Binding-site contacts:
Ligand atom C contacts residue TRP33 of chain 1.E at 3.5 Å (hydrophobic).
Ligand atom OE2 contacts residue TYR237 of chain 1.E at 3.6 Å.
Ligand atom OG contacts residue TYR239 of chain 1.E at 2.7 Å (h-bond).
Ligand atom C contacts residue HIS169 of chain 1.E at 3.3 Å.
Ligand atom O contacts residue TRP33 of chain 1.E at 3.5 Å (h-bond).
Ligand atom CA contacts residue TYR239 of chain 1.E at 3.3 Å (hydrophobic).
Ligand atom OG contacts residue ASP50 of chain 1.E at 2.6 Å (salt-bridge).
Ligand atom N contacts residue TRP33 of chain 1.E at 3.6 Å.
Ligand atom CA contacts residue TRP33 of chain 1.E at 3.5 Å (hydrophobic).
Ligand atom CA contacts residue TRP33 of chain 1.E at 3.6 Å (hydrophobic).
Ligand atom C contacts residue TRP33 of chain 1.E at 3.4 Å (hydrophobic).
Ligand atom CB contacts residue ASP50 of chain 1.E at 3.2 Å.
Ligand atom OXT contacts residue HIS169 of chain 1.E at 3.1 Å (h-bond).
Ligand atom CD contacts residue HIS234 of chain 1.E at 3.1 Å.
Ligand atom O contacts residue HIS169 of chain 1.E at 3.3 Å (h-bond).
Ligand atom O contacts residue TRP33 of chain 1.E at 3.0 Å (h-bond).
Ligand atom CG contacts residue TYR239 of chain 1.E at 3.4 Å (hydrophobic).
Ligand atom N contacts residue TYR239 of chain 1.E at 3.2 Å (h-bond).
Ligand atom OE1 contacts residue TYR237 of chain 1.E at 2.8 Å (h-bond).
Ligand atom O contacts residue TYR239 of chain 1.E at 3.5 Å (h-bond).
Ligand atom N contacts residue TYR237 of chain 1.E at 2.9 Å (h-bond).
Ligand atom CG2 contacts residue HIS52 of chain 1.E at 3.5 Å.
Ligand atom CB contacts residue ASP99 of chain 1.E at 3.6 Å.
Ligand atom O contacts residue ASN59 of chain 1.E at 2.9 Å (h-bond).
Ligand atom O contacts residue TYR57 of chain 1.E at 3.6 Å.
Ligand atom CB contacts residue TRP33 of chain 1.E at 3.6 Å (hydrophobic).
Ligand atom C contacts residue TYR239 of chain 1.E at 3.3 Å (hydrophobic).
Ligand atom CA contacts residue TYR237 of chain 1.E at 3.6 Å (hydrophobic).
Ligand atom O contacts residue TRP33 of chain 1.E at 3.6 Å.
Ligand atom N contacts residue TRP33 of chain 1.E at 3.2 Å.
Ligand atom OG1 contacts residue TYR237 of chain 1.E at 3.2 Å.
Ligand atom CB contacts residue TYR175 of chain 1.E at 3.6 Å (hydrophobic).
Ligand atom O contacts residue HIS234 of chain 1.E at 3.2 Å.
Ligand atom CD contacts residue TYR237 of chain 1.E at 3.4 Å (hydrophobic).
Ligand atom OE1 contacts residue GLU236 of chain 1.E at 3.5 Å.
Ligand atom N contacts residue TRP33 of chain 1.E at 3.6 Å.
Ligand atom CG contacts residue HIS234 of chain 1.E at 3.5 Å.
Ligand atom CD1 contacts residue TYR57 of chain 1.E at 3.5 Å (hydrophobic).
Ligand atom OG contacts residue TYR237 of chain 1.E at 3.1 Å (h-bond).
Ligand atom O contacts residue SER55 of chain 1.E at 2.8 Å (h-bond).

This small molecule binds to this protein.
Small molecule (SMILES): CC[C@H](C)[C@H](NC(=O)[C@@H](N)CC(=O)O)C(=O)N[C@@H](CC(N)=O)C(=O)N[C@@H](Cc1ccc(O)cc1)C(=O)N[C@@H](Cc1ccc(O)cc1)C(=O)N[C@H](C(=O)N[C@@H](CO)C(=O)N[C@@H](CCC(=O)O)C(=O)N1CCC[C@H]1C(=O)O)[C@@H](C)O

Sequence of chain 1.E:
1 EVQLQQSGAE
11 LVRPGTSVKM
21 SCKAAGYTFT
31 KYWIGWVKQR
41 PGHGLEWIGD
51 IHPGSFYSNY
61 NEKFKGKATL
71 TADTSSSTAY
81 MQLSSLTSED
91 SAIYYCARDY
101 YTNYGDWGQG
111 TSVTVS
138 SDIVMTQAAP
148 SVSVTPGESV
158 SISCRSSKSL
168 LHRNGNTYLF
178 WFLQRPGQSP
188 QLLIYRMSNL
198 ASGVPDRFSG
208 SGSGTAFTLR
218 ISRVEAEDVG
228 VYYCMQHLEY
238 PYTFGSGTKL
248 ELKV